A protein and the small-molecule ligand that binds it are described below.
Small molecule (SMILES): CC(C)CCC[C@@H](C)[C@H]1CC[C@H]2[C@@H]3CC=C4C[C@@H](O)CC[C@]4(C)[C@H]3CC[C@]12C

Sequence of chain 1.A:
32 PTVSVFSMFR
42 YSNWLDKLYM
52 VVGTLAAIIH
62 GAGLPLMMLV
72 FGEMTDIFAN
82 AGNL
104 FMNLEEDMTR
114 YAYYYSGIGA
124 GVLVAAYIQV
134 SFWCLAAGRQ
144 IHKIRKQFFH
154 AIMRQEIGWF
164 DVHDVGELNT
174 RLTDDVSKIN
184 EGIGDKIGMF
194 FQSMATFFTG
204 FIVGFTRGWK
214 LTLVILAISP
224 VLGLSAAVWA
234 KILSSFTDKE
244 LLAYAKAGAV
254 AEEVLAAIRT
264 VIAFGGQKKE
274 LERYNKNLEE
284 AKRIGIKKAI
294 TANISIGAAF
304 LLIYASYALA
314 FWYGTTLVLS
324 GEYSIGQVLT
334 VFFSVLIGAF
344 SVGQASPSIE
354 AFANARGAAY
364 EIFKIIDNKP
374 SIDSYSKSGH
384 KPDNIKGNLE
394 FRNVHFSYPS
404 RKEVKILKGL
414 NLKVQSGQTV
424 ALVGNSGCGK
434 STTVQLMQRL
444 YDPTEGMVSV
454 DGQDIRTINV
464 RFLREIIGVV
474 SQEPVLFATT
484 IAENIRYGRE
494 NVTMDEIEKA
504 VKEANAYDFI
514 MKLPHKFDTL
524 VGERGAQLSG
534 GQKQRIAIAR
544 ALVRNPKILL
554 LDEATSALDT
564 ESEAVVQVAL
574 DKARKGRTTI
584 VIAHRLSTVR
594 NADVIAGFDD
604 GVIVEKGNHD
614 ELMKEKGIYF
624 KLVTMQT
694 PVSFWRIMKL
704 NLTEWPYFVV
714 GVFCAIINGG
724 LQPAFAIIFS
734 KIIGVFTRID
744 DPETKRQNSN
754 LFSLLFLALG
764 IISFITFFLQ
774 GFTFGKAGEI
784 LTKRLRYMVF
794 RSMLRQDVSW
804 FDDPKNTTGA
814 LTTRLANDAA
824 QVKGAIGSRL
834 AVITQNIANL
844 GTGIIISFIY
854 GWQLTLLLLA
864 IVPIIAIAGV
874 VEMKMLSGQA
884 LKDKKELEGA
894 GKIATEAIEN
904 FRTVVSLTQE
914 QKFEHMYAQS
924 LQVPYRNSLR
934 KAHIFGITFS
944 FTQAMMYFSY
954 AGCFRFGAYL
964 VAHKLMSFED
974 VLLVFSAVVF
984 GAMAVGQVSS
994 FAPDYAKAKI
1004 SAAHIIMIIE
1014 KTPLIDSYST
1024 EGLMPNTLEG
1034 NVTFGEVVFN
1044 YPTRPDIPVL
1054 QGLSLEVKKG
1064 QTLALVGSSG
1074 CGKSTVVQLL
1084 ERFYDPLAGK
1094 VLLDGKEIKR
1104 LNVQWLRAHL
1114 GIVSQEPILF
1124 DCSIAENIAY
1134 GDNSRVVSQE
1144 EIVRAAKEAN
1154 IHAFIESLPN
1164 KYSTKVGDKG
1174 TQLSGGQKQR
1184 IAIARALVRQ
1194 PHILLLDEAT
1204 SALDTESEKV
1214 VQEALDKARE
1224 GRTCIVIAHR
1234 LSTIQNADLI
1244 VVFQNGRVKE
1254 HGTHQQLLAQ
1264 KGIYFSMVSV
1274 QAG

Binding-site contacts:
Ligand atom C10 contacts residue LEU843 of chain 1.A at 4.2 Å (hydrophobic).
Ligand atom C22 contacts residue VAL873 of chain 1.A at 3.9 Å (hydrophobic).
Ligand atom C11 contacts residue PRO866 of chain 1.A at 4.5 Å (hydrophobic).
Ligand atom C21 contacts residue VAL873 of chain 1.A at 4.0 Å (hydrophobic).
Ligand atom C2 contacts residue LEU843 of chain 1.A at 4.0 Å (hydrophobic).
Ligand atom C21 contacts residue ALA869 of chain 1.A at 3.8 Å (hydrophobic).
Ligand atom C1 contacts residue PRO866 of chain 1.A at 4.4 Å (hydrophobic).
Ligand atom C1 contacts residue LEU843 of chain 1.A at 4.0 Å (hydrophobic).
Ligand atom C21 contacts residue SER992 of chain 1.A at 3.9 Å.
Ligand atom C22 contacts residue SER992 of chain 1.A at 3.7 Å.
Ligand atom C24 contacts residue ILE870 of chain 1.A at 4.0 Å (hydrophobic).
Ligand atom C13 contacts residue ALA869 of chain 1.A at 4.3 Å (hydrophobic).
Ligand atom C12 contacts residue PRO866 of chain 1.A at 4.4 Å (hydrophobic).
Ligand atom C21 contacts residue VAL988 of chain 1.A at 4.1 Å (hydrophobic).
Ligand atom C22 contacts residue ILE870 of chain 1.A at 4.1 Å (hydrophobic).
Ligand atom C2 contacts residue LEU862 of chain 1.A at 4.4 Å (hydrophobic).
Ligand atom C11 contacts residue ALA869 of chain 1.A at 3.8 Å (hydrophobic).
Ligand atom C23 contacts residue SER992 of chain 1.A at 3.9 Å.
Ligand atom C2 contacts residue VAL865 of chain 1.A at 4.2 Å (hydrophobic).
Ligand atom C9 contacts residue PRO866 of chain 1.A at 4.5 Å (hydrophobic).
Ligand atom C12 contacts residue ALA869 of chain 1.A at 3.0 Å (hydrophobic).
Ligand atom O1 contacts residue LEU862 of chain 1.A at 4.0 Å.
Ligand atom C19 contacts residue LEU843 of chain 1.A at 3.3 Å (hydrophobic).
Ligand atom C1 contacts residue VAL865 of chain 1.A at 3.7 Å (hydrophobic).
Ligand atom C21 contacts residue GLY989 of chain 1.A at 4.5 Å.
Ligand atom C20 contacts residue SER992 of chain 1.A at 4.1 Å.